A small-molecule ligand and the protein it binds are described below.
Small molecule (SMILES): CC(=O)N[C@H]1[C@H](O[C@H]2[C@H](O)[C@@H](NC(C)=O)CO[C@@H]2CO[C@@H]2O[C@@H](C)[C@@H](O)[C@@H](O)[C@@H]2O)O[C@H](CO)[C@@H](O[C@H]2O[C@H](CO[C@H]3O[C@H](CO)[C@@H](O)[C@H](O)[C@@H]3O)[C@@H](O)[C@H](O[C@H]3O[C@H](CO)[C@@H](O)[C@H](O)[C@@H]3O)[C@@H]2O)[C@@H]1O

Sequence of chain 2.H:
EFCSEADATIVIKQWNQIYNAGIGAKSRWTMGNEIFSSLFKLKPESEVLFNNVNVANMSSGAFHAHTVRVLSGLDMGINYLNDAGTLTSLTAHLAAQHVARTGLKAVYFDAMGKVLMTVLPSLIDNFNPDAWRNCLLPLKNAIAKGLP

Binding-site contacts:
Ligand atom C5 contacts residue SER61 of chain 2.H at 4.3 Å.
Ligand atom C5 contacts residue SER60 of chain 2.H at 4.1 Å.
Ligand atom O5 contacts residue SER60 of chain 2.H at 4.0 Å.
Ligand atom O5 contacts residue ASP81 of chain 2.E at 4.3 Å.
Ligand atom C6 contacts residue SER60 of chain 2.H at 4.2 Å.
Ligand atom O5 contacts residue GLY62 of chain 2.H at 4.1 Å.
Ligand atom C3 contacts residue ASN58 of chain 2.H at 3.8 Å.
Ligand atom C6 contacts residue SER61 of chain 2.H at 3.2 Å.
Ligand atom C1 contacts residue ASP81 of chain 2.E at 4.0 Å.
Ligand atom C4 contacts residue ASN58 of chain 2.H at 4.2 Å.
Ligand atom O5 contacts residue SER61 of chain 2.H at 4.2 Å.
Ligand atom C1 contacts residue ASN58 of chain 2.H at 1.4 Å.
Ligand atom C2 contacts residue ASP81 of chain 2.E at 4.1 Å.
Ligand atom O7 contacts residue ASN58 of chain 2.H at 3.4 Å (h-bond).
Ligand atom C5 contacts residue ASN58 of chain 2.H at 3.6 Å.
Ligand atom C1 contacts residue SER60 of chain 2.H at 3.8 Å.
Ligand atom C7 contacts residue ASN58 of chain 2.H at 3.6 Å.
Ligand atom O5 contacts residue ASN58 of chain 2.H at 2.3 Å (h-bond).
Ligand atom C6 contacts residue ASN55 of chain 2.H at 4.1 Å.
Ligand atom C6 contacts residue GLY62 of chain 2.H at 3.9 Å.
Ligand atom O5 contacts residue SER61 of chain 2.H at 4.4 Å.
Ligand atom N2 contacts residue ASN58 of chain 2.H at 2.9 Å (h-bond).
Ligand atom C2 contacts residue ASN58 of chain 2.H at 2.5 Å.

Sequence of chain 2.E:
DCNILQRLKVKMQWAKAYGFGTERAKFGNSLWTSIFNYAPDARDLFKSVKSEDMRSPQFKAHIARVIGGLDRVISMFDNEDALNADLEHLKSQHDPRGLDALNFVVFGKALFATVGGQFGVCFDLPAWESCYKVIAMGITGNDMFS